Sequence of chain 2.D:
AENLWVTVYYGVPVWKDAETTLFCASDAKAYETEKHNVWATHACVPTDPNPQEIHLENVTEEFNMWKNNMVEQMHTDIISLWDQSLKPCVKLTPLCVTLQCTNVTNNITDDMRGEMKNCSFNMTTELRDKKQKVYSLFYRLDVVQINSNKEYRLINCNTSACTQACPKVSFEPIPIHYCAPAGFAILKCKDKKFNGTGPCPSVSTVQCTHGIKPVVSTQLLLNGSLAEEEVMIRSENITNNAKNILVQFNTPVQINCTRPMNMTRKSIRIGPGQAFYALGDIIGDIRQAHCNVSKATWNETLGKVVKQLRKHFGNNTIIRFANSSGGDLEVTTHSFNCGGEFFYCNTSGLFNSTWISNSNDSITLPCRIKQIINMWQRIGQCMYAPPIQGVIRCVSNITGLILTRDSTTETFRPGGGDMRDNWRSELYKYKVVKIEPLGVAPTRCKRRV

A protein and the small-molecule ligand that binds it are described below.
Small molecule (SMILES): CC(=O)N[C@H]1[C@H](O[C@H]2[C@H](O)[C@@H](NC(C)=O)CO[C@@H]2CO)O[C@H](CO)[C@@H](O)[C@@H]1O

Binding-site contacts:
Ligand atom C6 contacts residue PRO285 of chain 2.D at 3.7 Å (hydrophobic).
Ligand atom N2 contacts residue ASN440 of chain 2.D at 2.9 Å (h-bond).
Ligand atom C7 contacts residue ASN256 of chain 2.D at 4.3 Å.
Ligand atom C8 contacts residue ASN440 of chain 2.D at 3.4 Å.
Ligand atom O7 contacts residue NAG1 of chain 2.M at 3.4 Å (h-bond).
Ligand atom C7 contacts residue ASN440 of chain 2.D at 3.4 Å.
Ligand atom C4 contacts residue ASN440 of chain 2.D at 4.2 Å.
Ligand atom O5 contacts residue PRO285 of chain 2.D at 3.4 Å.
Ligand atom O5 contacts residue ASN440 of chain 2.D at 2.3 Å (h-bond).
Ligand atom C5 contacts residue PRO285 of chain 2.D at 4.2 Å (hydrophobic).
Ligand atom O6 contacts residue PRO285 of chain 2.D at 3.4 Å.
Ligand atom C2 contacts residue ASN440 of chain 2.D at 2.4 Å.
Ligand atom C3 contacts residue ASN440 of chain 2.D at 3.8 Å.
Ligand atom C1 contacts residue PRO285 of chain 2.D at 4.4 Å (hydrophobic).
Ligand atom C8 contacts residue ASN256 of chain 2.D at 3.5 Å.
Ligand atom O7 contacts residue ASN256 of chain 2.D at 3.9 Å.
Ligand atom C5 contacts residue ASN440 of chain 2.D at 3.6 Å.
Ligand atom O7 contacts residue ASN440 of chain 2.D at 4.3 Å.
Ligand atom C1 contacts residue ASN440 of chain 2.D at 1.4 Å.